This small molecule binds to this protein.
Small molecule (SMILES): Nc1ncnc2[nH]cnc12

Binding-site contacts:
Ligand atom C8 contacts residue SER632 of chain 1.B at 4.2 Å.
Ligand atom C2 contacts residue VAL419 of chain 1.B at 4.5 Å (hydrophobic).
Ligand atom C5 contacts residue SER632 of chain 1.B at 3.8 Å.
Ligand atom C4 contacts residue PRO631 of chain 1.B at 4.1 Å (hydrophobic).
Ligand atom C6 contacts residue PHE638 of chain 1.B at 4.2 Å (hydrophobic).
Ligand atom N6 contacts residue GLY637 of chain 1.B at 3.2 Å (h-bond).
Ligand atom C6 contacts residue GLY637 of chain 1.B at 4.4 Å.
Ligand atom C2 contacts residue ILE622 of chain 1.B at 4.2 Å (hydrophobic).
Ligand atom N7 contacts residue HIS630 of chain 1.B at 3.8 Å.
Ligand atom C6 contacts residue PRO631 of chain 1.B at 4.2 Å (hydrophobic).
Ligand atom C2 contacts residue PRO631 of chain 1.B at 4.0 Å (hydrophobic).
Ligand atom N1 contacts residue GLY639 of chain 1.B at 2.8 Å (h-bond).
Ligand atom N9 contacts residue HIS630 of chain 1.B at 4.4 Å.
Ligand atom N7 contacts residue SER632 of chain 1.B at 3.4 Å.
Ligand atom C6 contacts residue GLY639 of chain 1.B at 3.4 Å.
Ligand atom N9 contacts residue PRO631 of chain 1.B at 3.6 Å.
Ligand atom C8 contacts residue PRO631 of chain 1.B at 4.3 Å (hydrophobic).
Ligand atom C8 contacts residue HIS630 of chain 1.B at 3.5 Å.
Ligand atom N6 contacts residue PHE638 of chain 1.B at 3.5 Å.
Ligand atom C2 contacts residue GLY639 of chain 1.B at 2.6 Å.
Ligand atom N6 contacts residue SER632 of chain 1.B at 3.7 Å.
Ligand atom C5 contacts residue PRO631 of chain 1.B at 4.2 Å (hydrophobic).
Ligand atom N7 contacts residue ASP609 of chain 1.B at 4.0 Å.
Ligand atom N3 contacts residue PRO631 of chain 1.B at 4.0 Å.
Ligand atom N1 contacts residue PHE638 of chain 1.B at 3.8 Å.
Ligand atom N1 contacts residue PRO631 of chain 1.B at 4.1 Å.
Ligand atom N3 contacts residue ILE622 of chain 1.B at 4.4 Å.
Ligand atom N1 contacts residue VAL419 of chain 1.B at 4.5 Å.
Ligand atom C4 contacts residue SER632 of chain 1.B at 4.3 Å.
Ligand atom N3 contacts residue GLY639 of chain 1.B at 3.9 Å.
Ligand atom N6 contacts residue GLY639 of chain 1.B at 3.3 Å (h-bond).
Ligand atom C6 contacts residue SER632 of chain 1.B at 4.0 Å.
Ligand atom N6 contacts residue PRO633 of chain 1.B at 4.2 Å.

Sequence of chain 1.B:
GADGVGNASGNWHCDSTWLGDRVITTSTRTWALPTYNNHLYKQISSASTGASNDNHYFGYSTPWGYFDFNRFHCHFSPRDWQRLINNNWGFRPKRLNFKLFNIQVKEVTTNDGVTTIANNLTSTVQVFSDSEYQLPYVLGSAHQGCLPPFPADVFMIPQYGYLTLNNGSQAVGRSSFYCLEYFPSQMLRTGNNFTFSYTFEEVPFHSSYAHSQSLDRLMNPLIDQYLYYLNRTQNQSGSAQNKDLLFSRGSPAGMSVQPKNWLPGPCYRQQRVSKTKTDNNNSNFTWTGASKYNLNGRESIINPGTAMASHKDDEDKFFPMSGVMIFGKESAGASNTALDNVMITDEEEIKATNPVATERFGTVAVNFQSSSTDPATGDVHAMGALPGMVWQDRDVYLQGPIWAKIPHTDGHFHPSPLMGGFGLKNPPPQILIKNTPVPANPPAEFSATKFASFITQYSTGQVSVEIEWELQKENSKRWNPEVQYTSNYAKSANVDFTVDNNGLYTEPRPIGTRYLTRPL